This protein binds this small molecule.
Small molecule (SMILES): C[C@H](N)C(=O)N[C@@H](Cc1cnc[nH]1)C(=O)N[C@@H](Cc1cnc[nH]1)C(=O)NCC(=O)NCC(=O)N[C@@H](CC1=CN=C2C=CC=CC12)C(=O)N[C@H](C(=O)N[C@H](C(=O)N[C@@H](CCCCN)C(=O)O)[C@@H](C)O)[C@@H](C)O

Sequence of chain 1.A:
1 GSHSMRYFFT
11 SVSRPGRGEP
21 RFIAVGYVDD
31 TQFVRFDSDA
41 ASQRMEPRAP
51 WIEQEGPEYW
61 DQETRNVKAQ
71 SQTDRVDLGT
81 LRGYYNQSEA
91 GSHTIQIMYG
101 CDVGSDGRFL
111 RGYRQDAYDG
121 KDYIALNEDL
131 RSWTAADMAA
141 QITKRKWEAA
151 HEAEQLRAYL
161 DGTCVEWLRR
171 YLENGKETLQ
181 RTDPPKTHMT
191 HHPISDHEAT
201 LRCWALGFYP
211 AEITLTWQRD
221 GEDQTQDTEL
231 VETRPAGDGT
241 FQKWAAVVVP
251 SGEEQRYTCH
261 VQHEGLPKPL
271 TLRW

Binding-site contacts:
Ligand atom OXT contacts residue THR143 of chain 1.A at 2.8 Å (h-bond).
Ligand atom C contacts residue TYR7 of chain 1.A at 3.2 Å (hydrophobic).
Ligand atom NZ contacts residue ASP116 of chain 1.A at 2.9 Å (salt-bridge).
Ligand atom O contacts residue TYR159 of chain 1.A at 2.7 Å (h-bond).
Ligand atom OXT contacts residue TYR84 of chain 1.A at 2.8 Å (h-bond).
Ligand atom NE2 contacts residue VAL67 of chain 1.A at 3.1 Å (h-bond).
Ligand atom CB contacts residue THR143 of chain 1.A at 3.4 Å.
Ligand atom OG1 contacts residue GLU152 of chain 1.A at 2.6 Å (salt-bridge).
Ligand atom CB contacts residue TYR99 of chain 1.A at 3.3 Å (hydrophobic).
Ligand atom N contacts residue GLU63 of chain 1.A at 3.1 Å (salt-bridge).
Ligand atom N contacts residue TYR7 of chain 1.A at 3.4 Å (h-bond).
Ligand atom O contacts residue THR80 of chain 1.A at 3.4 Å.
Ligand atom CZ2 contacts residue ALA69 of chain 1.A at 3.4 Å (hydrophobic).
Ligand atom CD1 contacts residue GLN70 of chain 1.A at 3.4 Å.
Ligand atom NE2 contacts residue ASN66 of chain 1.A at 3.3 Å.
Ligand atom CE1 contacts residue VAL67 of chain 1.A at 3.5 Å (hydrophobic).
Ligand atom CE1 contacts residue GLU63 of chain 1.A at 3.3 Å.
Ligand atom ND1 contacts residue TYR159 of chain 1.A at 3.6 Å.
Ligand atom CB contacts residue GLU152 of chain 1.A at 3.5 Å.
Ligand atom N contacts residue TYR99 of chain 1.A at 3.0 Å (h-bond).
Ligand atom N contacts residue TYR7 of chain 1.A at 3.1 Å (h-bond).
Ligand atom CB contacts residue THR73 of chain 1.A at 3.5 Å.
Ligand atom N contacts residue ASP77 of chain 1.A at 2.9 Å (salt-bridge).
Ligand atom CB contacts residue TRP167 of chain 1.A at 3.5 Å (hydrophobic).
Ligand atom CB contacts residue GLU63 of chain 1.A at 3.3 Å.
Ligand atom O contacts residue TRP147 of chain 1.A at 3.1 Å (h-bond).
Ligand atom CA contacts residue TYR159 of chain 1.A at 3.3 Å (hydrophobic).
Ligand atom N contacts residue TYR171 of chain 1.A at 2.7 Å (h-bond).
Ligand atom CA contacts residue GLU63 of chain 1.A at 3.5 Å.
Ligand atom CG contacts residue ASP77 of chain 1.A at 3.4 Å.
Ligand atom ND1 contacts residue GLU63 of chain 1.A at 2.6 Å (salt-bridge).
Ligand atom CD contacts residue ASP77 of chain 1.A at 3.4 Å.
Ligand atom O contacts residue LYS146 of chain 1.A at 3.2 Å.
Ligand atom CA contacts residue ASP77 of chain 1.A at 3.5 Å.
Ligand atom OG1 contacts residue LYS146 of chain 1.A at 2.8 Å (salt-bridge).
Ligand atom CA contacts residue TYR7 of chain 1.A at 3.2 Å (hydrophobic).
Ligand atom CG contacts residue TRP147 of chain 1.A at 3.5 Å (hydrophobic).
Ligand atom O contacts residue LYS146 of chain 1.A at 3.4 Å (salt-bridge).
Ligand atom CE contacts residue ASP116 of chain 1.A at 3.1 Å.
Ligand atom CE1 contacts residue ASN66 of chain 1.A at 3.5 Å.